Sequence of chain 1.A:
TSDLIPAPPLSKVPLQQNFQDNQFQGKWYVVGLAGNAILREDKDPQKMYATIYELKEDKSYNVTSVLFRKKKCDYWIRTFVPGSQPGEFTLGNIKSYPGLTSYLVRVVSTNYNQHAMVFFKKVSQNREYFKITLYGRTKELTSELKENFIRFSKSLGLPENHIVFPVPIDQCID

Binding-site contacts:
Ligand atom C2 contacts residue GLN24 of chain 1.A at 4.4 Å.
Ligand atom N2 contacts residue ASN117 of chain 1.A at 3.8 Å.
Ligand atom C7 contacts residue GLN24 of chain 1.A at 3.3 Å.
Ligand atom C6 contacts residue GLN27 of chain 1.A at 4.2 Å.
Ligand atom N2 contacts residue TYR116 of chain 1.A at 4.3 Å.
Ligand atom C3 contacts residue GLN24 of chain 1.A at 4.1 Å.
Ligand atom C1 contacts residue GLN27 of chain 1.A at 4.3 Å.
Ligand atom O1 contacts residue GLN27 of chain 1.A at 3.1 Å (h-bond).
Ligand atom C1 contacts residue TYR116 of chain 1.A at 4.0 Å (hydrophobic).
Ligand atom C6 contacts residue GLN24 of chain 1.A at 3.5 Å.
Ligand atom C4 contacts residue GLN24 of chain 1.A at 4.2 Å.
Ligand atom N1 contacts residue TYR116 of chain 1.A at 3.9 Å.
Ligand atom C5 contacts residue GLN24 of chain 1.A at 3.6 Å.
Ligand atom C3 contacts residue GLN27 of chain 1.A at 3.8 Å.
Ligand atom C4 contacts residue TYR116 of chain 1.A at 4.1 Å (hydrophobic).
Ligand atom O1 contacts residue TYR116 of chain 1.A at 4.3 Å.
Ligand atom N2 contacts residue ASN115 of chain 1.A at 4.0 Å.
Ligand atom C2 contacts residue TYR116 of chain 1.A at 4.3 Å (hydrophobic).

A small-molecule ligand and the protein it binds are described below.
Small molecule (SMILES): NC(=O)Nc1ccccc1